A protein and the small-molecule ligand that binds it are described below.
Small molecule (SMILES): CCN(CC)c1ccc2c(c1)Oc1cc(N(CC)CC)ccc1C2c1ccccc1C(=O)OCCOCCOCCOCCn1cc(CO[C@H]2O[C@H](CO)[C@@H](O)[C@H](O)[C@@H]2O)nn1

Binding-site contacts:
Ligand atom C24 contacts residue TYR12 of chain 1.B at 3.8 Å (hydrophobic).
Ligand atom O6M contacts residue LEU99 of chain 1.B at 3.3 Å (h-bond).
Ligand atom C6C contacts residue LEU99 of chain 1.B at 3.6 Å (hydrophobic).
Ligand atom C5C contacts residue LEU99 of chain 1.B at 3.8 Å (hydrophobic).
Ligand atom C4M contacts residue ASN14 of chain 1.B at 4.0 Å.
Ligand atom O4M contacts residue GLY227 of chain 1.B at 4.0 Å.
Ligand atom O6M contacts residue GLY98 of chain 1.B at 3.5 Å.
Ligand atom C4M contacts residue ARG228 of chain 1.B at 3.7 Å.
Ligand atom O2M contacts residue LEU99 of chain 1.B at 3.4 Å (h-bond).
Ligand atom C5T contacts residue TYR12 of chain 1.B at 3.7 Å (hydrophobic).
Ligand atom C3M contacts residue ASN14 of chain 1.B at 4.2 Å.
Ligand atom O5M contacts residue TYR100 of chain 1.B at 4.0 Å.
Ligand atom N2T contacts residue TYR12 of chain 1.B at 3.4 Å (h-bond).
Ligand atom C3M contacts residue ARG228 of chain 1.B at 3.9 Å.
Ligand atom C1 contacts residue LEU99 of chain 1.B at 3.8 Å (hydrophobic).
Ligand atom O6M contacts residue TYR100 of chain 1.B at 3.0 Å (h-bond).
Ligand atom O5M contacts residue GLY98 of chain 1.B at 4.2 Å.
Ligand atom C4M contacts residue GLY227 of chain 1.B at 4.0 Å.
Ligand atom O3M contacts residue ARG228 of chain 1.B at 3.0 Å (salt-bridge).
Ligand atom C6M contacts residue TYR12 of chain 1.B at 3.5 Å (hydrophobic).
Ligand atom C5M contacts residue ASP208 of chain 1.B at 4.1 Å.
Ligand atom C5M contacts residue TYR12 of chain 1.B at 3.7 Å (hydrophobic).
Ligand atom C6P contacts residue LEU99 of chain 1.B at 4.1 Å (hydrophobic).
Ligand atom O6M contacts residue ASP208 of chain 1.B at 2.8 Å (salt-bridge).
Ligand atom O3M contacts residue GLY227 of chain 1.B at 3.8 Å.
Ligand atom O4M contacts residue ASP208 of chain 1.B at 2.6 Å (salt-bridge).
Ligand atom C6M contacts residue TYR100 of chain 1.B at 3.9 Å (hydrophobic).
Ligand atom O4M contacts residue ASN14 of chain 1.B at 2.9 Å (h-bond).
Ligand atom C6M contacts residue ASP208 of chain 1.B at 3.4 Å.
Ligand atom O4M contacts residue TYR12 of chain 1.B at 3.8 Å.
Ligand atom O4M contacts residue ARG228 of chain 1.B at 3.3 Å (salt-bridge).
Ligand atom O6M contacts residue ALA207 of chain 1.B at 3.3 Å.
Ligand atom C5P contacts residue LEU99 of chain 1.B at 4.1 Å (hydrophobic).
Ligand atom C6M contacts residue ALA207 of chain 1.B at 3.6 Å (hydrophobic).
Ligand atom C1M contacts residue LEU99 of chain 1.B at 3.7 Å (hydrophobic).
Ligand atom N1T contacts residue TYR12 of chain 1.B at 2.6 Å (h-bond).
Ligand atom C4M contacts residue ASP208 of chain 1.B at 3.4 Å.
Ligand atom O5M contacts residue LEU99 of chain 1.B at 3.1 Å (h-bond).
Ligand atom O2M contacts residue GLY98 of chain 1.B at 3.5 Å.
Ligand atom C1 contacts residue TYR12 of chain 1.B at 4.2 Å (hydrophobic).

Sequence of chain 1.B:
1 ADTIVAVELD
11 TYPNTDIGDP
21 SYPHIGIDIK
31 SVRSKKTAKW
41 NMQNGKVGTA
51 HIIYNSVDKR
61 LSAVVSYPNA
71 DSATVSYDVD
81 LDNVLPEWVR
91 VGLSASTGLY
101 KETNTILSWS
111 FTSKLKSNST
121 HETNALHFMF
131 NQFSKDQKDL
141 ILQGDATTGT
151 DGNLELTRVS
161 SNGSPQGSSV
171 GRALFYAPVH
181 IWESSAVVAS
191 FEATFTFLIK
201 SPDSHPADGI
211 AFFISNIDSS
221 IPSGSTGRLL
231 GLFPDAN